A protein and the small-molecule ligand that binds it are described below.
Small molecule (SMILES): CC(=O)N[C@@H]1[C@@H](O)[C@H](O)[C@@H](CO)O[C@H]1O

Binding-site contacts:
Ligand atom C6 contacts residue GLY24 of chain 1.A at 3.5 Å.
Ligand atom O6 contacts residue HIS250 of chain 1.A at 2.8 Å (h-bond).
Ligand atom O3 contacts residue PHE414 of chain 1.A at 3.0 Å (h-bond).
Ligand atom O4 contacts residue GLY415 of chain 1.A at 2.9 Å (h-bond).
Ligand atom O3 contacts residue GLY415 of chain 1.A at 3.0 Å (h-bond).
Ligand atom C7 contacts residue GLU412 of chain 1.A at 3.4 Å.
Ligand atom O7 contacts residue GLY413 of chain 1.A at 3.0 Å (h-bond).
Ligand atom O4 contacts residue UDP1 of chain 1.C at 2.5 Å (h-bond).
Ligand atom C3 contacts residue GLY415 of chain 1.A at 3.8 Å.
Ligand atom C5 contacts residue UDP1 of chain 1.C at 3.3 Å.
Ligand atom O5 contacts residue HIS250 of chain 1.A at 3.3 Å (h-bond).
Ligand atom O3 contacts residue GLY413 of chain 1.A at 3.1 Å (h-bond).
Ligand atom C6 contacts residue VAL313 of chain 1.A at 3.7 Å (hydrophobic).
Ligand atom C3 contacts residue GLU412 of chain 1.A at 3.4 Å.
Ligand atom O1 contacts residue UDP1 of chain 1.C at 2.7 Å (h-bond).
Ligand atom O3 contacts residue GLU412 of chain 1.A at 2.6 Å (salt-bridge).
Ligand atom O5 contacts residue UDP1 of chain 1.C at 3.6 Å.
Ligand atom C4 contacts residue UDP1 of chain 1.C at 3.3 Å.
Ligand atom C1 contacts residue UDP1 of chain 1.C at 2.7 Å.
Ligand atom C4 contacts residue HIS250 of chain 1.A at 3.8 Å.
Ligand atom O4 contacts residue LEU416 of chain 1.A at 3.6 Å.
Ligand atom N2 contacts residue UDP1 of chain 1.C at 3.0 Å (h-bond).
Ligand atom O1 contacts residue VAL25 of chain 1.A at 3.7 Å.
Ligand atom C8 contacts residue GLU412 of chain 1.A at 3.6 Å.
Ligand atom C8 contacts residue SER411 of chain 1.A at 3.3 Å.
Ligand atom O4 contacts residue PHE414 of chain 1.A at 3.5 Å.
Ligand atom C4 contacts residue GLY415 of chain 1.A at 3.7 Å.
Ligand atom O7 contacts residue SER411 of chain 1.A at 3.7 Å.
Ligand atom C6 contacts residue HIS250 of chain 1.A at 3.6 Å.
Ligand atom C6 contacts residue ALA28 of chain 1.A at 3.8 Å (hydrophobic).
Ligand atom N2 contacts residue GLU412 of chain 1.A at 3.4 Å (salt-bridge).
Ligand atom O7 contacts residue GLU412 of chain 1.A at 3.5 Å.
Ligand atom C2 contacts residue HIS250 of chain 1.A at 3.6 Å.
Ligand atom C7 contacts residue SER411 of chain 1.A at 3.8 Å.
Ligand atom O7 contacts residue ALA251 of chain 1.A at 3.4 Å.
Ligand atom C7 contacts residue UDP1 of chain 1.C at 3.8 Å.
Ligand atom C2 contacts residue UDP1 of chain 1.C at 3.5 Å.
Ligand atom C3 contacts residue UDP1 of chain 1.C at 3.3 Å.
Ligand atom O6 contacts residue VAL313 of chain 1.A at 3.4 Å.
Ligand atom C8 contacts residue UDP1 of chain 1.C at 3.6 Å.

Sequence of chain 1.A:
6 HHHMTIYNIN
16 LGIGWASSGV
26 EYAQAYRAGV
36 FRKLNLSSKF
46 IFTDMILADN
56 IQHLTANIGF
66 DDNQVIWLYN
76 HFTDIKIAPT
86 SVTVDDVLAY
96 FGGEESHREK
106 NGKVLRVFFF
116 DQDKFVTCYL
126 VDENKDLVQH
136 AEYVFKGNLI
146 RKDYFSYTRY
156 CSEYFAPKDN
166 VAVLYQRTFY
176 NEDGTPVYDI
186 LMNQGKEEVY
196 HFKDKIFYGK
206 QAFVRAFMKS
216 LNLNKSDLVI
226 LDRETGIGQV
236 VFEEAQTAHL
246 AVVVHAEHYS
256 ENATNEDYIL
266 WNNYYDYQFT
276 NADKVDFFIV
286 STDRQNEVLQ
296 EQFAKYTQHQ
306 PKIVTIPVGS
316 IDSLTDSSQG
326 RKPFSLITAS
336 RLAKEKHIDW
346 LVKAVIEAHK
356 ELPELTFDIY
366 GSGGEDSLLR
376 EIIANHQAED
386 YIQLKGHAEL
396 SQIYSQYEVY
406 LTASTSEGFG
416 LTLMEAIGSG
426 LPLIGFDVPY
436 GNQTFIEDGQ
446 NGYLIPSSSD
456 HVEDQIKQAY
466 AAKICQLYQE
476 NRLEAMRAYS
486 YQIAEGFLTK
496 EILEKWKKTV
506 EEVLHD